Binding-site contacts:
Ligand atom C4 contacts residue MET311 of chain 1.B at 3.8 Å (hydrophobic).
Ligand atom F2 contacts residue PHE50 of chain 1.B at 3.1 Å.
Ligand atom O1 contacts residue SER278 of chain 1.B at 3.0 Å (h-bond).
Ligand atom C13 contacts residue ILE16 of chain 1.B at 3.7 Å (hydrophobic).
Ligand atom C6 contacts residue GLY359 of chain 1.B at 3.3 Å.
Ligand atom F contacts residue LEU387 of chain 1.B at 3.3 Å.
Ligand atom N contacts residue GLY359 of chain 1.B at 3.5 Å (h-bond).
Ligand atom F1 contacts residue LEU54 of chain 1.B at 4.0 Å.
Ligand atom O2 contacts residue ARG397 of chain 1.B at 2.5 Å (salt-bridge).
Ligand atom O4 contacts residue MET311 of chain 1.B at 3.9 Å.
Ligand atom C3 contacts residue ARG397 of chain 1.B at 3.4 Å.
Ligand atom C11 contacts residue ILE16 of chain 1.B at 4.1 Å (hydrophobic).
Ligand atom O1 contacts residue SER277 of chain 1.B at 4.0 Å.
Ligand atom O3 contacts residue ARG397 of chain 1.B at 3.6 Å (salt-bridge).
Ligand atom N1 contacts residue THR398 of chain 1.B at 3.0 Å (h-bond).
Ligand atom F2 contacts residue ILE16 of chain 1.B at 3.3 Å.
Ligand atom O contacts residue THR398 of chain 1.B at 3.8 Å.
Ligand atom O contacts residue SER277 of chain 1.B at 4.0 Å.
Ligand atom C16 contacts residue PRO356 of chain 1.B at 3.6 Å (hydrophobic).
Ligand atom F2 contacts residue ALA205 of chain 1.B at 3.9 Å.
Ligand atom C contacts residue SER278 of chain 1.B at 3.9 Å.
Ligand atom C7 contacts residue GLY359 of chain 1.B at 3.6 Å.
Ligand atom C2 contacts residue THR314 of chain 1.B at 3.6 Å.
Ligand atom C15 contacts residue MET202 of chain 1.B at 3.7 Å (hydrophobic).
Ligand atom C3 contacts residue ASP394 of chain 1.B at 3.8 Å.
Ligand atom C contacts residue THR398 of chain 1.B at 3.7 Å.
Ligand atom N1 contacts residue ASP394 of chain 1.B at 3.2 Å (salt-bridge).
Ligand atom O contacts residue ASP394 of chain 1.B at 3.9 Å.
Ligand atom C14 contacts residue MET202 of chain 1.B at 3.8 Å (hydrophobic).
Ligand atom C14 contacts residue ALA360 of chain 1.B at 3.7 Å (hydrophobic).
Ligand atom C1 contacts residue THR398 of chain 1.B at 3.7 Å.
Ligand atom F1 contacts residue ALA360 of chain 1.B at 3.9 Å.
Ligand atom F1 contacts residue LEU387 of chain 1.B at 3.3 Å.
Ligand atom C3 contacts residue THR314 of chain 1.B at 3.8 Å.
Ligand atom O2 contacts residue THR314 of chain 1.B at 3.1 Å (h-bond).
Ligand atom O3 contacts residue ASP394 of chain 1.B at 2.9 Å (salt-bridge).
Ligand atom O contacts residue ARG276 of chain 1.B at 3.5 Å (salt-bridge).
Ligand atom C12 contacts residue ILE16 of chain 1.B at 3.9 Å (hydrophobic).
Ligand atom C13 contacts residue LEU387 of chain 1.B at 3.9 Å (hydrophobic).
Ligand atom F contacts residue ILE16 of chain 1.B at 3.3 Å.

This small molecule binds to this protein.
Small molecule (SMILES): N[C@H](C(=O)O)[C@H](OCc1cccc(NC(=O)c2ccc(C(F)(F)F)cc2)c1)C(=O)O

Sequence of chain 1.B:
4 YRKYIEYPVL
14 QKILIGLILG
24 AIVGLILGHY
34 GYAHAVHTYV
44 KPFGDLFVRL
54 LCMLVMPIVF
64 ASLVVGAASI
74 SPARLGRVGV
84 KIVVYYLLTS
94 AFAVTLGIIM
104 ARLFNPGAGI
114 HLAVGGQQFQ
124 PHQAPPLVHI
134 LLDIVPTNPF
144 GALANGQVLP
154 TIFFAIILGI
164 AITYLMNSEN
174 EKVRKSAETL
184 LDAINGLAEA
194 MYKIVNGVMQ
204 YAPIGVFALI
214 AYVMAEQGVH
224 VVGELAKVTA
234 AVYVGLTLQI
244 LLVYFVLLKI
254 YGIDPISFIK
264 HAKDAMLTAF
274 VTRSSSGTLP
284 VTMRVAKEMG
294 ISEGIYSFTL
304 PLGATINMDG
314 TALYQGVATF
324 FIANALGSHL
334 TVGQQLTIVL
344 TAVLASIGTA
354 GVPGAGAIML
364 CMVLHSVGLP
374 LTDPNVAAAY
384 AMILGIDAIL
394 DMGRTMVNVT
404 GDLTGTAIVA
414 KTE